Sequence of chain 3.A:
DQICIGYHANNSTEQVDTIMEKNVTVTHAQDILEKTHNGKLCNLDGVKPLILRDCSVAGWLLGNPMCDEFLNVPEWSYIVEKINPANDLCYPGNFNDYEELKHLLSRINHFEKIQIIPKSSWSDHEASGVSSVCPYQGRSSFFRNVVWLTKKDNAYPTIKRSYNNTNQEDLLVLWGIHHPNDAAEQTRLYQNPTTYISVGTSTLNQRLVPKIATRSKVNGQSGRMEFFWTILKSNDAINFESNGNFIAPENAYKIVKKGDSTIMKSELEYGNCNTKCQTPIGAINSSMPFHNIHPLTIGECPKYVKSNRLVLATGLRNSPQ

Sequence of chain 2.A:
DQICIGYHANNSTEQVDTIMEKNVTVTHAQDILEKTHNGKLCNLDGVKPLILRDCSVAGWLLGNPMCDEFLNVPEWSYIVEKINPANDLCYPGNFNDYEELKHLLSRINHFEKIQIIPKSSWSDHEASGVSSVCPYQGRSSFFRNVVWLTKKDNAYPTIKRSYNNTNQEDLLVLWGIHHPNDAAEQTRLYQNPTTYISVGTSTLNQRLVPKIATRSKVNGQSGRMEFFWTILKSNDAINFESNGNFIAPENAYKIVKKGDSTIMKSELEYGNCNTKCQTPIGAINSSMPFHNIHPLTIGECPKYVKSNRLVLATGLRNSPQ

Binding-site contacts:
Ligand atom C4 contacts residue ASN168 of chain 2.A at 4.3 Å.
Ligand atom C3 contacts residue ASN239 of chain 2.A at 3.6 Å.
Ligand atom C8 contacts residue ALA241 of chain 2.A at 3.6 Å (hydrophobic).
Ligand atom C1 contacts residue ASN239 of chain 2.A at 3.7 Å.
Ligand atom C8 contacts residue ASN168 of chain 2.A at 4.1 Å.
Ligand atom C1 contacts residue ASN168 of chain 2.A at 1.4 Å.
Ligand atom N2 contacts residue ASN239 of chain 2.A at 2.8 Å (h-bond).
Ligand atom C2 contacts residue ASN168 of chain 2.A at 2.8 Å.
Ligand atom O7 contacts residue ALA241 of chain 2.A at 4.4 Å.
Ligand atom C8 contacts residue ASP240 of chain 2.A at 3.8 Å.
Ligand atom O5 contacts residue ASN239 of chain 2.A at 4.2 Å.
Ligand atom C7 contacts residue ASN168 of chain 2.A at 3.3 Å.
Ligand atom C8 contacts residue SER220 of chain 3.A at 3.7 Å.
Ligand atom C7 contacts residue ASN239 of chain 2.A at 3.8 Å.
Ligand atom N2 contacts residue ASN168 of chain 2.A at 3.1 Å (h-bond).
Ligand atom O7 contacts residue ASN168 of chain 2.A at 3.5 Å (h-bond).
Ligand atom C5 contacts residue ASN168 of chain 2.A at 3.5 Å.
Ligand atom O3 contacts residue ASN239 of chain 2.A at 4.3 Å.
Ligand atom N2 contacts residue ALA241 of chain 2.A at 4.4 Å.
Ligand atom O5 contacts residue ASN168 of chain 2.A at 2.2 Å (h-bond).
Ligand atom C7 contacts residue ALA241 of chain 2.A at 4.1 Å (hydrophobic).
Ligand atom C3 contacts residue ASN168 of chain 2.A at 4.0 Å.
Ligand atom C5 contacts residue ASN239 of chain 2.A at 3.8 Å.
Ligand atom C8 contacts residue ASN239 of chain 2.A at 3.9 Å.
Ligand atom N2 contacts residue ASP240 of chain 2.A at 4.5 Å.
Ligand atom C2 contacts residue ASN239 of chain 2.A at 3.5 Å.

The small molecule below binds the protein below.
Small molecule (SMILES): CC(=O)N[C@H]1[C@H](O[C@H]2[C@H](O)[C@@H](NC(C)=O)CO[C@@H]2CO)O[C@H](CO)[C@@H](O[C@H]2O[C@H](CO[C@H]3O[C@H](CO)[C@@H](O)[C@H](O)[C@@H]3O)[C@@H](O)[C@H](O[C@H]3O[C@H](CO)[C@@H](O)[C@H](O)[C@@H]3O)[C@@H]2O)[C@@H]1O